Binding-site contacts:
Ligand atom C7 contacts residue PHE242 of chain 1.M at 4.1 Å (hydrophobic).
Ligand atom C7 contacts residue ASN243 of chain 1.M at 3.8 Å.
Ligand atom C2 contacts residue ASN243 of chain 1.M at 2.5 Å.
Ligand atom C3 contacts residue ASN243 of chain 1.M at 3.8 Å.
Ligand atom C8 contacts residue LYS241 of chain 1.M at 3.2 Å.
Ligand atom C7 contacts residue LYS241 of chain 1.M at 3.6 Å.
Ligand atom C6 contacts residue PRO247 of chain 1.M at 4.1 Å (hydrophobic).
Ligand atom C5 contacts residue ASN243 of chain 1.M at 3.6 Å.
Ligand atom O5 contacts residue THR245 of chain 1.M at 4.4 Å.
Ligand atom C2 contacts residue THR245 of chain 1.M at 4.0 Å.
Ligand atom C4 contacts residue THR245 of chain 1.M at 4.3 Å.
Ligand atom O7 contacts residue PHE242 of chain 1.M at 3.9 Å.
Ligand atom N2 contacts residue ASN243 of chain 1.M at 3.0 Å (h-bond).
Ligand atom O7 contacts residue THR245 of chain 1.M at 3.6 Å.
Ligand atom C4 contacts residue ASN243 of chain 1.M at 4.2 Å.
Ligand atom O7 contacts residue ASN243 of chain 1.M at 3.8 Å.
Ligand atom C8 contacts residue PHE242 of chain 1.M at 4.0 Å (hydrophobic).
Ligand atom C6 contacts residue THR245 of chain 1.M at 4.4 Å.
Ligand atom C1 contacts residue ASN243 of chain 1.M at 1.4 Å.
Ligand atom N2 contacts residue LYS241 of chain 1.M at 4.0 Å.
Ligand atom O5 contacts residue ASN243 of chain 1.M at 2.3 Å (h-bond).
Ligand atom C3 contacts residue THR245 of chain 1.M at 4.4 Å.
Ligand atom C6 contacts residue GLY246 of chain 1.M at 3.8 Å.
Ligand atom O7 contacts residue LYS241 of chain 1.M at 4.2 Å.
Ligand atom O3 contacts residue THR245 of chain 1.M at 4.2 Å.
Ligand atom O6 contacts residue ASN243 of chain 1.M at 4.5 Å.

This protein binds this small molecule.
Small molecule (SMILES): CC(=O)N[C@H]1[C@H](O[C@H]2[C@H](O)[C@@H](NC(C)=O)CO[C@@H]2CO)O[C@H](CO)[C@@H](O)[C@@H]1O

Sequence of chain 1.M:
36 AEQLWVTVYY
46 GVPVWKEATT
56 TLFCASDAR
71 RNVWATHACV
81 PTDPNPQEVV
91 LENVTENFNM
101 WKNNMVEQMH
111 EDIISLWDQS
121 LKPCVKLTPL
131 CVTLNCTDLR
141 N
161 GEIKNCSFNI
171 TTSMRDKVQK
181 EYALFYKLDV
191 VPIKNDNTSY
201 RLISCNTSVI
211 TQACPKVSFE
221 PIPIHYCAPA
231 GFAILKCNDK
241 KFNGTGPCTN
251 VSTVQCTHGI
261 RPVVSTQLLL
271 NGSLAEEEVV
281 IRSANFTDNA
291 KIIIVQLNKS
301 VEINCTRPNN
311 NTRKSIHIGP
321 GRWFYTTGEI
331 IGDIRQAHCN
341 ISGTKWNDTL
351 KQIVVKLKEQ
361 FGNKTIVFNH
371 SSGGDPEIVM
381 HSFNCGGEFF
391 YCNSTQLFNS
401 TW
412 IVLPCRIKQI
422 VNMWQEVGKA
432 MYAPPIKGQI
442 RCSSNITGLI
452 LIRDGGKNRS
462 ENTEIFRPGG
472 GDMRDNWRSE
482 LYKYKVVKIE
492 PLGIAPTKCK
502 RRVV